Sequence of chain 4.D:
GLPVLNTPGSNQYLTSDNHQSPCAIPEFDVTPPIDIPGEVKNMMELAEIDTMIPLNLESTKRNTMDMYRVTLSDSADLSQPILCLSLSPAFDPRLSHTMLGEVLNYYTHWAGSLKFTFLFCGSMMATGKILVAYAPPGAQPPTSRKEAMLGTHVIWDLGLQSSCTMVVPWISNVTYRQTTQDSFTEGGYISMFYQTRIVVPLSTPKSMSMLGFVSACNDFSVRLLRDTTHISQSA

Sequence of chain 3.D:
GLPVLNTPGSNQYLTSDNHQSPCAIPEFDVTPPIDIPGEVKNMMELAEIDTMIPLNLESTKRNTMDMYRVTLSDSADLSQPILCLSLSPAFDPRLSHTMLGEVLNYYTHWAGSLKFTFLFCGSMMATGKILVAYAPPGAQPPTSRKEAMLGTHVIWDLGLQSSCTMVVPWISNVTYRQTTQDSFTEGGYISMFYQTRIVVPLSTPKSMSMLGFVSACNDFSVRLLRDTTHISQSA

This small molecule binds to this protein.
Small molecule (SMILES): Cc1cc(CCCCCCCOc2ccc(C3=NCCO3)cc2)on1

Binding-site contacts:
Ligand atom C5A contacts residue ILE182 of chain 3.B at 3.5 Å (hydrophobic).
Ligand atom C5 contacts residue TYR111 of chain 3.B at 3.8 Å (hydrophobic).
Ligand atom C2B contacts residue VAL195 of chain 3.B at 3.9 Å (hydrophobic).
Ligand atom C4A contacts residue SER181 of chain 3.B at 3.8 Å.
Ligand atom O1B contacts residue PHE133 of chain 3.B at 3.9 Å.
Ligand atom C4 contacts residue TYR111 of chain 3.B at 3.6 Å (hydrophobic).
Ligand atom N3A contacts residue ALA24 of chain 3.D at 3.9 Å.
Ligand atom N3A contacts residue PRO180 of chain 3.B at 3.7 Å.
Ligand atom C4B contacts residue ILE193 of chain 3.B at 3.8 Å (hydrophobic).
Ligand atom O1 contacts residue PHE129 of chain 3.B at 3.8 Å.
Ligand atom N3A contacts residue TYR158 of chain 3.B at 3.7 Å.
Ligand atom O1B contacts residue ILE109 of chain 3.B at 3.8 Å.
Ligand atom C4C contacts residue PHE237 of chain 3.B at 3.6 Å (hydrophobic).
Ligand atom C2B contacts residue TYR158 of chain 3.B at 3.5 Å (hydrophobic).
Ligand atom C2A contacts residue TYR158 of chain 3.B at 3.9 Å (hydrophobic).
Ligand atom C5C contacts residue VAL195 of chain 3.B at 3.8 Å (hydrophobic).
Ligand atom C6C contacts residue PHE237 of chain 3.B at 3.9 Å (hydrophobic).
Ligand atom C3 contacts residue TYR111 of chain 3.B at 3.2 Å (hydrophobic).
Ligand atom C6B contacts residue PHE133 of chain 3.B at 3.5 Å (hydrophobic).
Ligand atom O1 contacts residue TYR111 of chain 3.B at 3.5 Å.
Ligand atom C5B contacts residue LEU240 of chain 3.B at 3.5 Å (hydrophobic).
Ligand atom O1 contacts residue TYR204 of chain 3.B at 3.6 Å.
Ligand atom C4 contacts residue PHE237 of chain 3.B at 3.1 Å (hydrophobic).
Ligand atom C6C contacts residue VAL198 of chain 3.B at 3.9 Å (hydrophobic).
Ligand atom C4B contacts residue TYR158 of chain 3.B at 3.8 Å (hydrophobic).
Ligand atom O1A contacts residue PHE135 of chain 3.B at 3.8 Å.
Ligand atom C31 contacts residue TYR111 of chain 3.B at 3.7 Å (hydrophobic).
Ligand atom C5B contacts residue ILE193 of chain 3.B at 3.9 Å (hydrophobic).
Ligand atom C3B contacts residue TYR158 of chain 3.B at 3.4 Å (hydrophobic).
Ligand atom C4C contacts residue VAL198 of chain 3.B at 3.8 Å (hydrophobic).
Ligand atom C2A contacts residue ILE193 of chain 3.B at 3.9 Å (hydrophobic).
Ligand atom C5A contacts residue ILE156 of chain 3.B at 3.2 Å (hydrophobic).
Ligand atom N2 contacts residue TYR111 of chain 3.B at 3.1 Å.
Ligand atom C7C contacts residue TYR158 of chain 3.B at 3.8 Å (hydrophobic).
Ligand atom C2C contacts residue PHE237 of chain 3.B at 3.8 Å (hydrophobic).
Ligand atom N2 contacts residue TYR204 of chain 3.B at 3.8 Å.
Ligand atom C31 contacts residue PHE237 of chain 3.B at 3.8 Å (hydrophobic).
Ligand atom C4A contacts residue PRO180 of chain 3.B at 3.3 Å (hydrophobic).
Ligand atom C4A contacts residue ILE182 of chain 3.B at 3.9 Å (hydrophobic).
Ligand atom C3 contacts residue PHE237 of chain 3.B at 3.7 Å (hydrophobic).

Sequence of chain 3.B:
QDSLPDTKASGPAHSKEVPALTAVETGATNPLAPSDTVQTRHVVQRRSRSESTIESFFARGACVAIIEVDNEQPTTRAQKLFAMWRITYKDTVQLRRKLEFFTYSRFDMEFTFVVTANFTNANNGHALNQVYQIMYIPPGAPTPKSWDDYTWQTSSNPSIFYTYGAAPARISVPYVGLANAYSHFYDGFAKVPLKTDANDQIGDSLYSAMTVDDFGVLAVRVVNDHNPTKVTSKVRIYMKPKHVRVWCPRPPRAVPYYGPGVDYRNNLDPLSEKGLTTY